This protein binds this small molecule.
Small molecule (SMILES): Oc1cccc2ccccc12

Sequence of chain 1.B:
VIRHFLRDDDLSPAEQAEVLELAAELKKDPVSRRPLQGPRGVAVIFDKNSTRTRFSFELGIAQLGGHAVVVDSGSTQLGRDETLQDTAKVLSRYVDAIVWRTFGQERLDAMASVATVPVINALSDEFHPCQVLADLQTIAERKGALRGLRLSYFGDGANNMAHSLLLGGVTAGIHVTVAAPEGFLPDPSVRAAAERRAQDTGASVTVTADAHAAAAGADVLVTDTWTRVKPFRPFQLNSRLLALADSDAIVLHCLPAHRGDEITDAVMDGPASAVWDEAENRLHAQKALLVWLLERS

Sequence of chain 1.C:
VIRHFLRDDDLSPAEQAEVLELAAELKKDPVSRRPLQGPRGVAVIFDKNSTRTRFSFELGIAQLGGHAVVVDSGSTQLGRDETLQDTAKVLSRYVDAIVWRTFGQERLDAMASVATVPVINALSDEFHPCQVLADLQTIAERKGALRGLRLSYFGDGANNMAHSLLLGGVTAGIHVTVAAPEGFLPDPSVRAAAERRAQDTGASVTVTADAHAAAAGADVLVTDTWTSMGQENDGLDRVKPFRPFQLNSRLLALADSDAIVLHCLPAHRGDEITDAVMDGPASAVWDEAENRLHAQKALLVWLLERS

Binding-site contacts:
Ligand atom C6 contacts residue ARG54 of chain 1.B at 3.8 Å.
Ligand atom C3 contacts residue 1NP1 of chain 1.R at 3.2 Å.
Ligand atom C8 contacts residue ALA291 of chain 1.B at 4.2 Å (hydrophobic).
Ligand atom C2 contacts residue 1NP1 of chain 1.R at 3.8 Å.
Ligand atom C2 contacts residue GLU84 of chain 1.C at 3.3 Å.
Ligand atom C6 contacts residue TYR96 of chain 1.C at 3.5 Å (hydrophobic).
Ligand atom C4A contacts residue ARG54 of chain 1.B at 3.9 Å.
Ligand atom C7 contacts residue TYR96 of chain 1.C at 4.3 Å (hydrophobic).
Ligand atom C2 contacts residue ARG54 of chain 1.B at 4.1 Å.
Ligand atom C8 contacts residue ARG54 of chain 1.B at 3.5 Å.
Ligand atom C2 contacts residue VAL92 of chain 1.C at 3.9 Å (hydrophobic).
Ligand atom C3 contacts residue LEU93 of chain 1.C at 4.0 Å (hydrophobic).
Ligand atom O1 contacts residue ARG54 of chain 1.B at 2.9 Å (salt-bridge).
Ligand atom C4A contacts residue VAL92 of chain 1.C at 3.5 Å (hydrophobic).
Ligand atom C7 contacts residue ALA291 of chain 1.B at 4.2 Å (hydrophobic).
Ligand atom C5 contacts residue TYR96 of chain 1.C at 3.6 Å (hydrophobic).
Ligand atom C6 contacts residue VAL92 of chain 1.C at 4.4 Å (hydrophobic).
Ligand atom C8A contacts residue VAL92 of chain 1.C at 3.4 Å (hydrophobic).
Ligand atom C6 contacts residue ALA291 of chain 1.B at 4.2 Å (hydrophobic).
Ligand atom C5 contacts residue VAL92 of chain 1.C at 4.0 Å (hydrophobic).
Ligand atom C8A contacts residue ARG54 of chain 1.B at 3.4 Å.
Ligand atom C4 contacts residue LEU93 of chain 1.C at 4.1 Å (hydrophobic).
Ligand atom O1 contacts residue GLU84 of chain 1.C at 2.9 Å (salt-bridge).
Ligand atom C1 contacts residue GLU84 of chain 1.C at 3.5 Å.
Ligand atom C5 contacts residue ARG54 of chain 1.B at 4.2 Å.
Ligand atom C7 contacts residue VAL92 of chain 1.C at 4.3 Å (hydrophobic).
Ligand atom O1 contacts residue VAL92 of chain 1.C at 4.2 Å.
Ligand atom O1 contacts residue LEU267 of chain 1.B at 3.9 Å.
Ligand atom C3 contacts residue VAL92 of chain 1.C at 4.2 Å (hydrophobic).
Ligand atom C1 contacts residue ARG54 of chain 1.B at 3.4 Å.
Ligand atom C7 contacts residue ARG54 of chain 1.B at 3.7 Å.
Ligand atom C1 contacts residue VAL92 of chain 1.C at 3.7 Å (hydrophobic).
Ligand atom C4A contacts residue TYR96 of chain 1.C at 4.5 Å (hydrophobic).
Ligand atom C4 contacts residue VAL92 of chain 1.C at 3.9 Å (hydrophobic).
Ligand atom C2 contacts residue THR89 of chain 1.C at 3.8 Å.
Ligand atom C8 contacts residue VAL92 of chain 1.C at 3.8 Å (hydrophobic).
Ligand atom C3 contacts residue THR89 of chain 1.C at 3.9 Å.
Ligand atom C4A contacts residue 1NP1 of chain 1.R at 4.4 Å.
Ligand atom C4 contacts residue 1NP1 of chain 1.R at 3.6 Å.
Ligand atom C7 contacts residue ARG294 of chain 1.B at 4.5 Å.